Sequence of chain 1.B:
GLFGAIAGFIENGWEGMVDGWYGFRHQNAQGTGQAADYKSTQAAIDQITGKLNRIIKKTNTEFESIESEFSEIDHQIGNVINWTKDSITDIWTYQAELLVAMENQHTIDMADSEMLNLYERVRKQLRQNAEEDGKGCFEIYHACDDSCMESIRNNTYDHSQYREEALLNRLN

Sequence of chain 1.E:
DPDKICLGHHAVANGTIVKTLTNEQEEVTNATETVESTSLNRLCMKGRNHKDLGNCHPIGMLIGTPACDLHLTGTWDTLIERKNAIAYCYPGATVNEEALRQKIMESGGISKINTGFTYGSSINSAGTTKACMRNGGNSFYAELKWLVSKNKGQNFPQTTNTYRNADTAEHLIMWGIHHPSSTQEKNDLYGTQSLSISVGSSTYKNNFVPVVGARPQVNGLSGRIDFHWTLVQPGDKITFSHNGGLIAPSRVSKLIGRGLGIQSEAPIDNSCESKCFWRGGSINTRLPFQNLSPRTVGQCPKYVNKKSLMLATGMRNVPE

Binding-site contacts:
Ligand atom C8 contacts residue ASN79 of chain 1.B at 3.5 Å.
Ligand atom N2 contacts residue ASN82 of chain 1.B at 3.0 Å (h-bond).
Ligand atom N2 contacts residue GLY78 of chain 1.B at 4.4 Å.
Ligand atom O7 contacts residue GLU106 of chain 1.E at 3.4 Å (salt-bridge).
Ligand atom C8 contacts residue GLY78 of chain 1.B at 3.9 Å.
Ligand atom C7 contacts residue CA1 of chain 1.Y at 3.3 Å.
Ligand atom C7 contacts residue ASN79 of chain 1.B at 3.4 Å.
Ligand atom O7 contacts residue CA1 of chain 1.Y at 2.3 Å.
Ligand atom C7 contacts residue HIS75 of chain 1.B at 4.0 Å.
Ligand atom N2 contacts residue ASN79 of chain 1.B at 4.4 Å.
Ligand atom C4 contacts residue ASN82 of chain 1.B at 4.2 Å.
Ligand atom C8 contacts residue HIS75 of chain 1.B at 3.5 Å.
Ligand atom O7 contacts residue ASN82 of chain 1.B at 4.1 Å.
Ligand atom C5 contacts residue ASN82 of chain 1.B at 3.6 Å.
Ligand atom C2 contacts residue CA1 of chain 1.Y at 4.3 Å.
Ligand atom N2 contacts residue CA1 of chain 1.Y at 4.2 Å.
Ligand atom C1 contacts residue ASN82 of chain 1.B at 1.4 Å.
Ligand atom O5 contacts residue ASN82 of chain 1.B at 2.3 Å (h-bond).
Ligand atom O7 contacts residue ASN79 of chain 1.B at 3.1 Å (h-bond).
Ligand atom C8 contacts residue CA1 of chain 1.Y at 4.2 Å.
Ligand atom C3 contacts residue ASN82 of chain 1.B at 3.8 Å.
Ligand atom C2 contacts residue ASN82 of chain 1.B at 2.5 Å.
Ligand atom C7 contacts residue ASN82 of chain 1.B at 3.7 Å.
Ligand atom O7 contacts residue HIS75 of chain 1.B at 3.7 Å.

The small molecule below binds the protein below.
Small molecule (SMILES): CC(=O)N[C@@H]1[C@@H](O)[C@H](O)[C@@H](CO)O[C@H]1O